Sequence of chain 1.B:
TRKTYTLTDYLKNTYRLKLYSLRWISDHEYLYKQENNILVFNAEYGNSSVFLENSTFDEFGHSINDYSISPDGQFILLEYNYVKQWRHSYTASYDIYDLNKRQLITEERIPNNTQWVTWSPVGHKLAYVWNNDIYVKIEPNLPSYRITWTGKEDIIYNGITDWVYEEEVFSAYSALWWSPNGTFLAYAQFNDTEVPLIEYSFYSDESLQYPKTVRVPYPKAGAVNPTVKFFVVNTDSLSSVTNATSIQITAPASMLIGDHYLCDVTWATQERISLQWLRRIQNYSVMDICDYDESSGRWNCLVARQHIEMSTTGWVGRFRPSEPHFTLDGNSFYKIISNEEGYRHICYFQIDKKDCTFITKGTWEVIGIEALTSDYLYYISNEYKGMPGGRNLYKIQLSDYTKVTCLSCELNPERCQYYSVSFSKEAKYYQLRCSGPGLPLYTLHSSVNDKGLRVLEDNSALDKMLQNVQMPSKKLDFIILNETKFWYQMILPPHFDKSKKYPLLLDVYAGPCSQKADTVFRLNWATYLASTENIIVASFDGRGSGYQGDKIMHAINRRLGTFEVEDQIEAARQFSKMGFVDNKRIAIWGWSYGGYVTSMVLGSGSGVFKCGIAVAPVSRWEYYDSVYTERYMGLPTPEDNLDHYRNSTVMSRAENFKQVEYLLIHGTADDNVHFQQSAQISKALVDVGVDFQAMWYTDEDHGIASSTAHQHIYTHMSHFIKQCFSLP

Binding-site contacts:
Ligand atom C1 contacts residue THR193 of chain 1.B at 3.4 Å.
Ligand atom C6 contacts residue GLU194 of chain 1.B at 4.3 Å.
Ligand atom C7 contacts residue ILE156 of chain 1.B at 3.8 Å (hydrophobic).
Ligand atom O5 contacts residue ASN191 of chain 1.B at 2.3 Å (h-bond).
Ligand atom O7 contacts residue ASN191 of chain 1.B at 3.4 Å (h-bond).
Ligand atom C8 contacts residue GLU194 of chain 1.B at 4.2 Å.
Ligand atom O7 contacts residue THR193 of chain 1.B at 4.0 Å.
Ligand atom C7 contacts residue THR193 of chain 1.B at 4.3 Å.
Ligand atom C5 contacts residue THR193 of chain 1.B at 3.8 Å.
Ligand atom C3 contacts residue ASN191 of chain 1.B at 3.8 Å.
Ligand atom C2 contacts residue ASN191 of chain 1.B at 2.4 Å.
Ligand atom C8 contacts residue THR150 of chain 1.B at 4.0 Å.
Ligand atom C8 contacts residue ILE156 of chain 1.B at 3.8 Å (hydrophobic).
Ligand atom O5 contacts residue THR193 of chain 1.B at 3.6 Å.
Ligand atom O7 contacts residue GLN189 of chain 1.B at 4.0 Å.
Ligand atom O6 contacts residue THR193 of chain 1.B at 3.7 Å.
Ligand atom C2 contacts residue ILE156 of chain 1.B at 4.4 Å (hydrophobic).
Ligand atom N2 contacts residue ILE156 of chain 1.B at 3.6 Å.
Ligand atom C5 contacts residue ASN191 of chain 1.B at 3.6 Å.
Ligand atom N2 contacts residue ASN191 of chain 1.B at 2.9 Å (h-bond).
Ligand atom C8 contacts residue THR193 of chain 1.B at 4.1 Å.
Ligand atom C1 contacts residue ASN191 of chain 1.B at 1.4 Å.
Ligand atom C1 contacts residue ILE156 of chain 1.B at 4.0 Å (hydrophobic).
Ligand atom C4 contacts residue ASN191 of chain 1.B at 4.3 Å.
Ligand atom C7 contacts residue ASN191 of chain 1.B at 3.4 Å.
Ligand atom O7 contacts residue LYS229 of chain 1.B at 4.4 Å.
Ligand atom O6 contacts residue GLU194 of chain 1.B at 3.3 Å (salt-bridge).

This protein binds this small molecule.
Small molecule (SMILES): CC(=O)N[C@H]1[C@H](O[C@H]2[C@H](O)[C@@H](NC(C)=O)CO[C@@H]2CO)O[C@H](CO)[C@@H](O)[C@@H]1O